This protein binds this small molecule.
Small molecule (SMILES): CC(=O)N[C@@H]1[C@@H](O)[C@@H](O)[C@@H](CO)O[C@@H]1O

Binding-site contacts:
Ligand atom O3 contacts residue GLN194 of chain 1.C at 2.6 Å (h-bond).
Ligand atom C7 contacts residue HIS124 of chain 1.C at 4.3 Å.
Ligand atom O4 contacts residue TRP191 of chain 1.C at 4.1 Å.
Ligand atom C4 contacts residue TRP191 of chain 1.C at 4.3 Å (hydrophobic).
Ligand atom O5 contacts residue HIS124 of chain 1.C at 4.4 Å.
Ligand atom C4 contacts residue GLN194 of chain 1.C at 4.2 Å.
Ligand atom O6 contacts residue PHE127 of chain 1.C at 3.5 Å.
Ligand atom N2 contacts residue HIS124 of chain 1.C at 3.4 Å (h-bond).
Ligand atom O3 contacts residue TRP191 of chain 1.C at 4.1 Å.
Ligand atom O7 contacts residue HIS124 of chain 1.C at 4.4 Å.
Ligand atom O4 contacts residue GLN194 of chain 1.C at 3.2 Å (h-bond).
Ligand atom N2 contacts residue GLN194 of chain 1.C at 3.9 Å.
Ligand atom C1 contacts residue HIS124 of chain 1.C at 4.1 Å.
Ligand atom O4 contacts residue PHE127 of chain 1.C at 4.2 Å.
Ligand atom C2 contacts residue HIS124 of chain 1.C at 3.4 Å.
Ligand atom C3 contacts residue GLN194 of chain 1.C at 3.9 Å.
Ligand atom O4 contacts residue TYR155 of chain 1.C at 4.4 Å.
Ligand atom C2 contacts residue GLN194 of chain 1.C at 4.1 Å.

Sequence of chain 1.C:
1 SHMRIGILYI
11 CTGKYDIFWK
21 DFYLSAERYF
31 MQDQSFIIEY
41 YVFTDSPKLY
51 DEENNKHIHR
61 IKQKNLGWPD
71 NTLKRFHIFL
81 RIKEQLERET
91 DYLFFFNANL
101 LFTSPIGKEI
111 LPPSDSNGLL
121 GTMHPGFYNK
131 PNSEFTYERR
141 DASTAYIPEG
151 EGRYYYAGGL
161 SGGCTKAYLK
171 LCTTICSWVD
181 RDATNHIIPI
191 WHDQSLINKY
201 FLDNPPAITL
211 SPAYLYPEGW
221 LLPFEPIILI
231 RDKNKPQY